A small-molecule ligand and the protein it binds are described below.
Small molecule (SMILES): O=C(O)CC[N+](=O)[O-]

Binding-site contacts:
Ligand atom O1 contacts residue NAD1 of chain 1.L at 2.8 Å (h-bond).
Ligand atom C2 contacts residue TYR158 of chain 1.D at 3.9 Å (hydrophobic).
Ligand atom C1 contacts residue TYR158 of chain 1.D at 4.5 Å (hydrophobic).
Ligand atom O1 contacts residue MET161 of chain 1.D at 3.9 Å.
Ligand atom O3 contacts residue ILE202 of chain 1.D at 3.8 Å.
Ligand atom O2 contacts residue LYS165 of chain 1.D at 4.2 Å.
Ligand atom N1 contacts residue ILE202 of chain 1.D at 4.3 Å.
Ligand atom C1 contacts residue MET161 of chain 1.D at 4.2 Å (hydrophobic).
Ligand atom O3 contacts residue THR196 of chain 1.D at 4.4 Å.
Ligand atom C1 contacts residue NAD1 of chain 1.L at 3.4 Å.
Ligand atom C3 contacts residue TYR158 of chain 1.D at 3.5 Å (hydrophobic).
Ligand atom O3 contacts residue ALA198 of chain 1.D at 4.0 Å.
Ligand atom O2 contacts residue TYR158 of chain 1.D at 4.3 Å.
Ligand atom O2 contacts residue PHE149 of chain 1.D at 3.8 Å.
Ligand atom O3 contacts residue MET199 of chain 1.D at 3.7 Å.
Ligand atom O2 contacts residue NAD1 of chain 1.L at 3.5 Å (h-bond).
Ligand atom C2 contacts residue NAD1 of chain 1.L at 3.6 Å.
Ligand atom O2 contacts residue MET161 of chain 1.D at 4.0 Å.

Sequence of chain 1.D:
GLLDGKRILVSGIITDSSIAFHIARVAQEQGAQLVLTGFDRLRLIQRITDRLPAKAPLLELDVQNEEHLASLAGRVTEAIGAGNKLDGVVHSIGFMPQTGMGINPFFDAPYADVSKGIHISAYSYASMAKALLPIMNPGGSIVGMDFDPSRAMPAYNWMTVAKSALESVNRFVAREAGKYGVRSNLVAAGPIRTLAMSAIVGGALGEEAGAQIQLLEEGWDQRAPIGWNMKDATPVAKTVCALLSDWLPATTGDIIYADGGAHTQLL